This small molecule binds to this protein.
Small molecule (SMILES): O=C1C[C@@H](c2ccc(O)cc2)Oc2cc(O)cc(O)c21

Sequence of chain 1.C:
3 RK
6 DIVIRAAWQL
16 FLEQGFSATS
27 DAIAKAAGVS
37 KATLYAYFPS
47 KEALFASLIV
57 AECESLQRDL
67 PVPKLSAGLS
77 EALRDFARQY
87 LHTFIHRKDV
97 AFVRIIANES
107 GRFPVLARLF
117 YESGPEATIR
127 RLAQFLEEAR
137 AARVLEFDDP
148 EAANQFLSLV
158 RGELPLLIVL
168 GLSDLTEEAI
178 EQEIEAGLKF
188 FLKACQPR

Sequence of chain 1.D:
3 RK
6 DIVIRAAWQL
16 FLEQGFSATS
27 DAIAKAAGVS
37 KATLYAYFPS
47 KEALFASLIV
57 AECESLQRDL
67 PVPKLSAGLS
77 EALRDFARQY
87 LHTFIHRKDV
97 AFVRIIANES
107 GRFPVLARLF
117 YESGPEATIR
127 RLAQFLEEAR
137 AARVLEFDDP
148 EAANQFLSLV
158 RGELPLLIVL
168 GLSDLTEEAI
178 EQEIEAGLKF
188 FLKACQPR

Binding-site contacts:
Ligand atom C2 contacts residue PHE90 of chain 1.D at 3.5 Å (hydrophobic).
Ligand atom O2 contacts residue ARG158 of chain 1.D at 3.7 Å.
Ligand atom C3 contacts residue PHE90 of chain 1.D at 3.7 Å (hydrophobic).
Ligand atom C6 contacts residue PHE90 of chain 1.D at 4.0 Å (hydrophobic).
Ligand atom C1 contacts residue PHE90 of chain 1.D at 3.6 Å (hydrophobic).
Ligand atom O4 contacts residue PRO121 of chain 1.D at 4.0 Å.
Ligand atom C4 contacts residue PHE90 of chain 1.D at 4.0 Å (hydrophobic).
Ligand atom C1 contacts residue LEU163 of chain 1.C at 3.9 Å (hydrophobic).
Ligand atom C4 contacts residue LEU163 of chain 1.C at 3.7 Å (hydrophobic).
Ligand atom C15 contacts residue PRO162 of chain 1.C at 4.0 Å (hydrophobic).
Ligand atom O2 contacts residue GLY159 of chain 1.C at 4.1 Å.
Ligand atom C12 contacts residue VAL166 of chain 1.D at 4.3 Å (hydrophobic).
Ligand atom C5 contacts residue LEU163 of chain 1.C at 3.8 Å (hydrophobic).
Ligand atom C2 contacts residue LEU163 of chain 1.C at 4.2 Å (hydrophobic).
Ligand atom O3 contacts residue VAL99 of chain 1.C at 4.2 Å.
Ligand atom C9 contacts residue LEU163 of chain 1.C at 4.0 Å (hydrophobic).
Ligand atom O2 contacts residue GLU160 of chain 1.C at 4.2 Å.
Ligand atom C5 contacts residue PHE90 of chain 1.D at 4.1 Å (hydrophobic).
Ligand atom O2 contacts residue LEU163 of chain 1.C at 3.9 Å.
Ligand atom C3 contacts residue LEU163 of chain 1.C at 3.8 Å (hydrophobic).
Ligand atom C6 contacts residue PRO162 of chain 1.D at 4.3 Å (hydrophobic).
Ligand atom C9 contacts residue PRO162 of chain 1.D at 4.1 Å (hydrophobic).
Ligand atom C1 contacts residue VAL99 of chain 1.D at 4.0 Å (hydrophobic).
Ligand atom O5 contacts residue LEU163 of chain 1.C at 4.0 Å.
Ligand atom C3 contacts residue PRO121 of chain 1.D at 4.3 Å (hydrophobic).
Ligand atom C5 contacts residue PRO162 of chain 1.D at 4.3 Å (hydrophobic).
Ligand atom C10 contacts residue PRO162 of chain 1.D at 4.3 Å (hydrophobic).
Ligand atom O1 contacts residue PRO162 of chain 1.D at 3.8 Å.
Ligand atom C6 contacts residue LEU163 of chain 1.C at 3.8 Å (hydrophobic).
Ligand atom C11 contacts residue VAL99 of chain 1.D at 4.0 Å (hydrophobic).
Ligand atom O4 contacts residue PHE90 of chain 1.D at 3.9 Å.
Ligand atom C4 contacts residue ARG158 of chain 1.D at 4.0 Å.
Ligand atom O1 contacts residue LEU163 of chain 1.C at 4.1 Å.
Ligand atom C7 contacts residue ARG158 of chain 1.D at 4.2 Å.
Ligand atom O4 contacts residue ASP95 of chain 1.D at 3.0 Å (salt-bridge).
Ligand atom C7 contacts residue PRO162 of chain 1.D at 4.1 Å (hydrophobic).
Ligand atom O5 contacts residue ARG158 of chain 1.D at 3.2 Å.
Ligand atom C7 contacts residue LEU163 of chain 1.C at 3.7 Å (hydrophobic).
Ligand atom C8 contacts residue PRO162 of chain 1.D at 3.7 Å (hydrophobic).
Ligand atom C8 contacts residue LEU163 of chain 1.C at 4.2 Å (hydrophobic).